Sequence of chain 1.A:
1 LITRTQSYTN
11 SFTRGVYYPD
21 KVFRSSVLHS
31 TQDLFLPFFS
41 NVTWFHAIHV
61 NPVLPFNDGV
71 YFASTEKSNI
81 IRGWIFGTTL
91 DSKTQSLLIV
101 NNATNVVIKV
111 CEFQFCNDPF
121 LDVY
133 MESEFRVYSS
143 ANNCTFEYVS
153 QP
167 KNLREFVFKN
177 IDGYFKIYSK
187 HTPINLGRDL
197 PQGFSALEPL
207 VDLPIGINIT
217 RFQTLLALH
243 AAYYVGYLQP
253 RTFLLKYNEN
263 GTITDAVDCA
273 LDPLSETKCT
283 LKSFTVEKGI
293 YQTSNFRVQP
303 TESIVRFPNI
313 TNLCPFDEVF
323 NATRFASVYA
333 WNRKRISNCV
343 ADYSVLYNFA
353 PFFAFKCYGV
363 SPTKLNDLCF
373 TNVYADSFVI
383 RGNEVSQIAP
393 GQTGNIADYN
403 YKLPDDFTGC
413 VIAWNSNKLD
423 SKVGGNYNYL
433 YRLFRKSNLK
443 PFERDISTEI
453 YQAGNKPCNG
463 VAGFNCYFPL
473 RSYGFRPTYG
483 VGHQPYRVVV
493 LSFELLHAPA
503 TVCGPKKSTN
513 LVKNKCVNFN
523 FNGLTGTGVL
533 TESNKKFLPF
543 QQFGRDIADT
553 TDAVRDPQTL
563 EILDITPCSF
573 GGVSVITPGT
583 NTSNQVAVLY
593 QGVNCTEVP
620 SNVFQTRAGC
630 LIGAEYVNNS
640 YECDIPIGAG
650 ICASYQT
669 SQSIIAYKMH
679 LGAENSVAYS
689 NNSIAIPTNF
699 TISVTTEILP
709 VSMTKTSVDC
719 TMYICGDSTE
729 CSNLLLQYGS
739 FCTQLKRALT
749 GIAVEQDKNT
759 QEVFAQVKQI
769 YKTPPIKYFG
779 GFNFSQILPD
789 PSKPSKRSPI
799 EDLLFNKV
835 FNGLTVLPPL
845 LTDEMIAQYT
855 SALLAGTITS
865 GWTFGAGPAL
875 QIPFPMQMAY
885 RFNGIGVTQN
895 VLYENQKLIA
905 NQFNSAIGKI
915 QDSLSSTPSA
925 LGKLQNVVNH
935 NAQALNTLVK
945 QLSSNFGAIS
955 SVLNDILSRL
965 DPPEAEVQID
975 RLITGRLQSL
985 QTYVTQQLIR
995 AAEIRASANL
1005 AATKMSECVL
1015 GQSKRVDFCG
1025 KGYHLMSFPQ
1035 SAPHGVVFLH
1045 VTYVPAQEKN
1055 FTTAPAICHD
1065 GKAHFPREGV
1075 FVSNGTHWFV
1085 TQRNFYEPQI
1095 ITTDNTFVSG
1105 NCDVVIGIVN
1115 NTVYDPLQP

The protein below binds the small molecule below.
Small molecule (SMILES): CC(=O)N[C@@H]1[C@@H](O)[C@H](O)[C@@H](CO)O[C@H]1O

Binding-site contacts:
Ligand atom N2 contacts residue ASN1054 of chain 1.A at 2.9 Å (h-bond).
Ligand atom O3 contacts residue ALA686 of chain 1.A at 4.5 Å.
Ligand atom C2 contacts residue ASN1054 of chain 1.A at 2.4 Å.
Ligand atom C1 contacts residue ASN1054 of chain 1.A at 1.4 Å.
Ligand atom C3 contacts residue ALA686 of chain 1.A at 4.4 Å (hydrophobic).
Ligand atom O7 contacts residue ASN1054 of chain 1.A at 3.6 Å (h-bond).
Ligand atom C4 contacts residue ASN1054 of chain 1.A at 4.2 Å.
Ligand atom C5 contacts residue ASN1054 of chain 1.A at 3.7 Å.
Ligand atom C3 contacts residue ASN1054 of chain 1.A at 3.8 Å.
Ligand atom O4 contacts residue ALA686 of chain 1.A at 3.3 Å.
Ligand atom O5 contacts residue ASN1054 of chain 1.A at 2.4 Å (h-bond).
Ligand atom C8 contacts residue GLU1052 of chain 1.A at 4.1 Å.
Ligand atom C7 contacts residue ASN1054 of chain 1.A at 3.4 Å.
Ligand atom C4 contacts residue ALA686 of chain 1.A at 4.4 Å (hydrophobic).